The protein below binds the small molecule below.
Small molecule (SMILES): CC(C)[C@H](NC(=O)[C@H](CCC(=O)O)NC(=O)[C@H](CCC(=O)O)NC(=O)[C@@H](NC(=O)[C@@H](NC(=O)[C@@H]1CCCN1)[C@@H](C)O)C(C)C)C(=O)N[C@@H](CC(=O)O)C(=O)O

Binding-site contacts:
Ligand atom CD contacts residue ASP119 of chain 1.B at 4.0 Å.
Ligand atom OE1 contacts residue SER82 of chain 1.B at 3.7 Å.
Ligand atom N contacts residue ASN49 of chain 1.B at 3.1 Å (h-bond).
Ligand atom CG contacts residue ARG79 of chain 1.B at 3.5 Å.
Ligand atom O contacts residue PHE86 of chain 1.B at 3.3 Å.
Ligand atom CB contacts residue ASN49 of chain 1.B at 3.7 Å.
Ligand atom CD contacts residue ARG79 of chain 1.B at 3.4 Å.
Ligand atom CA contacts residue ARG83 of chain 1.B at 4.0 Å.
Ligand atom OE2 contacts residue ASP119 of chain 1.B at 2.9 Å (salt-bridge).
Ligand atom OXT contacts residue ASN49 of chain 1.B at 2.7 Å (h-bond).
Ligand atom OG1 contacts residue ASP119 of chain 1.B at 3.2 Å (salt-bridge).
Ligand atom CG1 contacts residue TYR33 of chain 1.B at 3.7 Å (hydrophobic).
Ligand atom C contacts residue ASN18 of chain 1.B at 3.8 Å.
Ligand atom OXT contacts residue LYS14 of chain 1.B at 3.7 Å.
Ligand atom N contacts residue ARG83 of chain 1.B at 3.9 Å.
Ligand atom OXT contacts residue ASN18 of chain 1.B at 3.1 Å (h-bond).
Ligand atom CG2 contacts residue TYR33 of chain 1.B at 3.6 Å (hydrophobic).
Ligand atom CG2 contacts residue ASN18 of chain 1.B at 3.5 Å.
Ligand atom CB contacts residue TYR33 of chain 1.B at 3.7 Å (hydrophobic).
Ligand atom OD1 contacts residue TYR77 of chain 1.B at 3.0 Å (h-bond).
Ligand atom CB contacts residue PHE86 of chain 1.B at 3.9 Å (hydrophobic).
Ligand atom O contacts residue LYS14 of chain 1.B at 4.0 Å.
Ligand atom CA contacts residue ASP119 of chain 1.B at 3.8 Å.
Ligand atom CB contacts residue ASN18 of chain 1.B at 3.9 Å.
Ligand atom CA contacts residue ARG83 of chain 1.B at 3.6 Å.
Ligand atom O contacts residue ARG83 of chain 1.B at 2.9 Å (salt-bridge).
Ligand atom OD1 contacts residue ARG79 of chain 1.B at 3.1 Å.
Ligand atom C contacts residue ARG83 of chain 1.B at 3.6 Å.
Ligand atom CB contacts residue ASP119 of chain 1.B at 3.1 Å.
Ligand atom C contacts residue ASN49 of chain 1.B at 3.7 Å.
Ligand atom CG contacts residue TYR77 of chain 1.B at 3.7 Å (hydrophobic).
Ligand atom CB contacts residue TYR77 of chain 1.B at 3.6 Å (hydrophobic).
Ligand atom CG2 contacts residue PHE86 of chain 1.B at 3.7 Å (hydrophobic).
Ligand atom CG1 contacts residue ALA52 of chain 1.B at 3.9 Å (hydrophobic).
Ligand atom N contacts residue ASP119 of chain 1.B at 3.4 Å (salt-bridge).
Ligand atom C contacts residue ASN49 of chain 1.B at 4.0 Å.
Ligand atom CA contacts residue ASN49 of chain 1.B at 3.8 Å.
Ligand atom CG1 contacts residue MET21 of chain 1.B at 3.7 Å (hydrophobic).
Ligand atom OE2 contacts residue ARG79 of chain 1.B at 3.3 Å (salt-bridge).
Ligand atom CB contacts residue ARG83 of chain 1.B at 3.5 Å.

Sequence of chain 1.B:
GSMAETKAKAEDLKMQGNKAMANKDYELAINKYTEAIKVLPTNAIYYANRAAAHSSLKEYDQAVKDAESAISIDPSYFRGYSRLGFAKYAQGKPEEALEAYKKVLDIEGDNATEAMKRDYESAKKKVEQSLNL

Sequence of chain 1.A:
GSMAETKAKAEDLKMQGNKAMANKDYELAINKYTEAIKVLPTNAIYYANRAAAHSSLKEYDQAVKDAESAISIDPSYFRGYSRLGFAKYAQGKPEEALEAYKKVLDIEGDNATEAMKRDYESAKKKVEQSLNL